A protein and the small-molecule ligand that binds it are described below.
Small molecule (SMILES): O=C(O)CF

Sequence of chain 2.A:
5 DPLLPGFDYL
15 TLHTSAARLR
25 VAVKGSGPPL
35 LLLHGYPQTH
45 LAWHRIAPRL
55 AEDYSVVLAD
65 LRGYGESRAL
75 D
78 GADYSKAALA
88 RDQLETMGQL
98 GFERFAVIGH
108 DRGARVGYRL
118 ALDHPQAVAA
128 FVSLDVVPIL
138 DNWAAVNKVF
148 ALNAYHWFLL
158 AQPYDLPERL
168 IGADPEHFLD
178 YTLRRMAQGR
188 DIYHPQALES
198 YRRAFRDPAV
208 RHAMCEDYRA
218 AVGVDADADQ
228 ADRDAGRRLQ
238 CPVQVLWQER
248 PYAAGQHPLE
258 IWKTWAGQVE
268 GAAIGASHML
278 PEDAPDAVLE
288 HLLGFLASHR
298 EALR

Binding-site contacts:
Ligand atom C contacts residue ARG200 of chain 2.A at 3.5 Å.
Ligand atom F contacts residue GLU70 of chain 2.A at 3.6 Å.
Ligand atom CH3 contacts residue ALA201 of chain 2.A at 4.2 Å (hydrophobic).
Ligand atom CH3 contacts residue GLU70 of chain 2.A at 4.4 Å.
Ligand atom O contacts residue ALA201 of chain 2.A at 3.5 Å.
Ligand atom C contacts residue GLU70 of chain 2.A at 4.1 Å.
Ligand atom O contacts residue GLU70 of chain 2.A at 3.9 Å.
Ligand atom O contacts residue ARG200 of chain 2.A at 4.4 Å.
Ligand atom C contacts residue SO41 of chain 2.J at 4.0 Å.
Ligand atom F contacts residue SER197 of chain 2.A at 4.4 Å.
Ligand atom CH3 contacts residue SO41 of chain 2.J at 4.5 Å.
Ligand atom OXT contacts residue ARG200 of chain 2.A at 3.1 Å (salt-bridge).
Ligand atom OXT contacts residue SO41 of chain 2.J at 3.0 Å (h-bond).
Ligand atom C contacts residue GLY69 of chain 2.A at 4.0 Å.
Ligand atom CH3 contacts residue ARG200 of chain 2.A at 2.5 Å.
Ligand atom C contacts residue ALA201 of chain 2.A at 4.1 Å (hydrophobic).
Ligand atom O contacts residue GLY69 of chain 2.A at 3.0 Å (h-bond).
Ligand atom F contacts residue ARG200 of chain 2.A at 3.4 Å.